Sequence of chain 1.A:
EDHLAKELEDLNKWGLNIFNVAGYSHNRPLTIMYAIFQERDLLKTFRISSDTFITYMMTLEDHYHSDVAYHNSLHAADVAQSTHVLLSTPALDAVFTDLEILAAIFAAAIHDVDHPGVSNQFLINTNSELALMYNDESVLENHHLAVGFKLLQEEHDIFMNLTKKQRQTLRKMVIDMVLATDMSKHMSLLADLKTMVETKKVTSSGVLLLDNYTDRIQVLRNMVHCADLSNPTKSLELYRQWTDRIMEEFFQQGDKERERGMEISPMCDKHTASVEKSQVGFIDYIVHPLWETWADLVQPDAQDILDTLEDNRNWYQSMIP

This protein binds this small molecule.
Small molecule (SMILES): COc1ccc(/C(C)=N/OC(N)=O)cc1OC1CCCC1

Binding-site contacts:
Ligand atom C15 contacts residue PHE284 of chain 1.A at 3.6 Å (hydrophobic).
Ligand atom C6 contacts residue PHE316 of chain 1.A at 3.4 Å (hydrophobic).
Ligand atom O10 contacts residue ILE280 of chain 1.A at 4.0 Å.
Ligand atom C6 contacts residue GLN313 of chain 1.A at 4.0 Å.
Ligand atom O10 contacts residue PHE316 of chain 1.A at 3.8 Å.
Ligand atom C4 contacts residue TYR103 of chain 1.A at 3.6 Å (hydrophobic).
Ligand atom C12 contacts residue PHE316 of chain 1.A at 3.7 Å (hydrophobic).
Ligand atom C11 contacts residue PHE284 of chain 1.A at 4.0 Å (hydrophobic).
Ligand atom C13 contacts residue SER312 of chain 1.A at 3.3 Å.
Ligand atom C14 contacts residue SER312 of chain 1.A at 3.6 Å.
Ligand atom O7 contacts residue GLN313 of chain 1.A at 3.0 Å (h-bond).
Ligand atom C16 contacts residue PHE316 of chain 1.A at 3.7 Å (hydrophobic).
Ligand atom C3 contacts residue PHE316 of chain 1.A at 3.8 Å (hydrophobic).
Ligand atom N2 contacts residue ILE280 of chain 1.A at 3.8 Å.
Ligand atom C5 contacts residue ASN265 of chain 1.A at 3.5 Å.
Ligand atom O7 contacts residue ILE280 of chain 1.A at 3.6 Å.
Ligand atom C5 contacts residue PHE316 of chain 1.A at 3.8 Å (hydrophobic).
Ligand atom O21 contacts residue PHE284 of chain 1.A at 3.9 Å.
Ligand atom C14 contacts residue MET281 of chain 1.A at 3.2 Å (hydrophobic).
Ligand atom C9 contacts residue ILE280 of chain 1.A at 4.0 Å (hydrophobic).
Ligand atom C8 contacts residue ASN265 of chain 1.A at 3.9 Å.
Ligand atom C8 contacts residue TRP276 of chain 1.A at 4.0 Å (hydrophobic).
Ligand atom O10 contacts residue GLN313 of chain 1.A at 3.3 Å (h-bond).
Ligand atom N20 contacts residue MET217 of chain 1.A at 3.8 Å.
Ligand atom O19 contacts residue HIS104 of chain 1.A at 4.0 Å.
Ligand atom C13 contacts residue MET301 of chain 1.A at 3.7 Å (hydrophobic).
Ligand atom C14 contacts residue GLN313 of chain 1.A at 3.8 Å.
Ligand atom C13 contacts residue PHE316 of chain 1.A at 3.8 Å (hydrophobic).
Ligand atom C13 contacts residue GLN313 of chain 1.A at 3.9 Å.
Ligand atom C8 contacts residue THR277 of chain 1.A at 3.6 Å.
Ligand atom C14 contacts residue MET301 of chain 1.A at 3.9 Å (hydrophobic).
Ligand atom C4 contacts residue PHE316 of chain 1.A at 4.0 Å (hydrophobic).
Ligand atom C8 contacts residue GLN313 of chain 1.A at 3.6 Å.
Ligand atom C15 contacts residue MET281 of chain 1.A at 3.0 Å (hydrophobic).
Ligand atom C5 contacts residue TYR103 of chain 1.A at 3.8 Å (hydrophobic).
Ligand atom O7 contacts residue PHE316 of chain 1.A at 3.7 Å.
Ligand atom C8 contacts residue ILE280 of chain 1.A at 3.9 Å (hydrophobic).
Ligand atom C6 contacts residue ILE280 of chain 1.A at 3.8 Å (hydrophobic).
Ligand atom C9 contacts residue PHE316 of chain 1.A at 3.5 Å (hydrophobic).
Ligand atom C17 contacts residue MET217 of chain 1.A at 4.0 Å (hydrophobic).